Sequence of chain 1.B:
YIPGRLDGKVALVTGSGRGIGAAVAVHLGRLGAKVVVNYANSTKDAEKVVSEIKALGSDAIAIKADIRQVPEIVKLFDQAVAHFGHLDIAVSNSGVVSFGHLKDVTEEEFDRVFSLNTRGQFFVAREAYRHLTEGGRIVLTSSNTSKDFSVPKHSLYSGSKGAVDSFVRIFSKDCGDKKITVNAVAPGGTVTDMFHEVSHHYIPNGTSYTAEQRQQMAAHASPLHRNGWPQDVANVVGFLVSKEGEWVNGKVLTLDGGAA

Binding-site contacts:
Ligand atom OAC contacts residue PHE205 of chain 1.B at 3.2 Å (h-bond).
Ligand atom OAL contacts residue GLY199 of chain 1.B at 3.5 Å.
Ligand atom CAD contacts residue ALA228 of chain 1.B at 3.4 Å (hydrophobic).
Ligand atom CAG contacts residue TYR212 of chain 1.B at 3.6 Å (hydrophobic).
Ligand atom OAB contacts residue THR155 of chain 1.B at 3.4 Å.
Ligand atom CAS contacts residue NAP1 of chain 1.H at 3.4 Å.
Ligand atom CAS contacts residue TYR212 of chain 1.B at 3.3 Å (hydrophobic).
Ligand atom CAG contacts residue EDO1 of chain 1.J at 3.2 Å.
Ligand atom OAB contacts residue SER153 of chain 1.B at 2.5 Å (h-bond).
Ligand atom OAC contacts residue SER209 of chain 1.B at 3.2 Å.
Ligand atom CAR contacts residue GLY199 of chain 1.B at 3.6 Å.
Ligand atom CAK contacts residue ASN154 of chain 1.B at 3.6 Å.
Ligand atom CAM contacts residue ASN154 of chain 1.B at 3.5 Å.
Ligand atom CAQ contacts residue NAP1 of chain 1.H at 3.7 Å.
Ligand atom OAA contacts residue VAL208 of chain 1.B at 3.1 Å.
Ligand atom CAM contacts residue TYR212 of chain 1.B at 3.5 Å (hydrophobic).
Ligand atom OAB contacts residue ASN154 of chain 1.B at 2.6 Å (h-bond).
Ligand atom CAI contacts residue NAP1 of chain 1.H at 2.8 Å.
Ligand atom CAJ contacts residue NAP1 of chain 1.H at 3.4 Å.
Ligand atom CAE contacts residue EDO1 of chain 1.J at 3.6 Å.
Ligand atom CAP contacts residue TYR212 of chain 1.B at 3.4 Å (hydrophobic).
Ligand atom OAB contacts residue PRO197 of chain 1.B at 3.5 Å (h-bond).
Ligand atom CAI contacts residue TYR212 of chain 1.B at 3.4 Å (hydrophobic).
Ligand atom CAQ contacts residue TYR212 of chain 1.B at 3.3 Å (hydrophobic).
Ligand atom OAC contacts residue TYR212 of chain 1.B at 3.7 Å.
Ligand atom CAO contacts residue TYR212 of chain 1.B at 3.3 Å (hydrophobic).
Ligand atom CAJ contacts residue TYR212 of chain 1.B at 3.3 Å (hydrophobic).
Ligand atom CAM contacts residue NAP1 of chain 1.H at 3.3 Å.
Ligand atom CAH contacts residue PHE205 of chain 1.B at 3.6 Å (hydrophobic).
Ligand atom CAM contacts residue SER153 of chain 1.B at 3.7 Å.
Ligand atom CAF contacts residue ALA228 of chain 1.B at 3.4 Å (hydrophobic).
Ligand atom CAO contacts residue PHE205 of chain 1.B at 3.6 Å (hydrophobic).
Ligand atom CAN contacts residue TYR212 of chain 1.B at 3.5 Å (hydrophobic).
Ligand atom CAR contacts residue TYR212 of chain 1.B at 3.3 Å (hydrophobic).
Ligand atom OAL contacts residue TYR212 of chain 1.B at 3.6 Å.
Ligand atom OAB contacts residue NAP1 of chain 1.H at 3.3 Å.
Ligand atom OAA contacts residue MET204 of chain 1.B at 3.5 Å (h-bond).
Ligand atom OAA contacts residue PHE205 of chain 1.B at 3.3 Å.
Ligand atom CAK contacts residue GLY199 of chain 1.B at 3.7 Å.
Ligand atom CAK contacts residue TYR212 of chain 1.B at 3.6 Å (hydrophobic).

The small molecule below binds the protein below.
Small molecule (SMILES): O=c1c(O)c(-c2ccccc2)oc2cc(O)ccc12